Binding-site contacts:
Ligand atom O6 contacts residue ASN160 of chain 1.A at 4.0 Å.
Ligand atom C4 contacts residue ASN160 of chain 1.A at 4.3 Å.
Ligand atom C1 contacts residue ASN159 of chain 1.A at 4.1 Å.
Ligand atom O6 contacts residue ASN159 of chain 1.A at 3.4 Å (h-bond).
Ligand atom C2 contacts residue ASN160 of chain 1.A at 2.5 Å.
Ligand atom C8 contacts residue ASN160 of chain 1.A at 4.4 Å.
Ligand atom O5 contacts residue GLU130 of chain 1.A at 4.1 Å.
Ligand atom N2 contacts residue ASN160 of chain 1.A at 2.9 Å (h-bond).
Ligand atom C5 contacts residue ASN159 of chain 1.A at 4.0 Å.
Ligand atom C3 contacts residue ASN160 of chain 1.A at 3.8 Å.
Ligand atom O5 contacts residue ASN160 of chain 1.A at 2.4 Å (h-bond).
Ligand atom O7 contacts residue ASN160 of chain 1.A at 3.2 Å (h-bond).
Ligand atom C1 contacts residue ASN160 of chain 1.A at 1.4 Å.
Ligand atom O5 contacts residue ASN159 of chain 1.A at 3.3 Å (h-bond).
Ligand atom C6 contacts residue ASN159 of chain 1.A at 3.9 Å.
Ligand atom C1 contacts residue GLU130 of chain 1.A at 3.4 Å.
Ligand atom C5 contacts residue ASN160 of chain 1.A at 3.7 Å.
Ligand atom C7 contacts residue ASN160 of chain 1.A at 3.2 Å.

Sequence of chain 1.A:
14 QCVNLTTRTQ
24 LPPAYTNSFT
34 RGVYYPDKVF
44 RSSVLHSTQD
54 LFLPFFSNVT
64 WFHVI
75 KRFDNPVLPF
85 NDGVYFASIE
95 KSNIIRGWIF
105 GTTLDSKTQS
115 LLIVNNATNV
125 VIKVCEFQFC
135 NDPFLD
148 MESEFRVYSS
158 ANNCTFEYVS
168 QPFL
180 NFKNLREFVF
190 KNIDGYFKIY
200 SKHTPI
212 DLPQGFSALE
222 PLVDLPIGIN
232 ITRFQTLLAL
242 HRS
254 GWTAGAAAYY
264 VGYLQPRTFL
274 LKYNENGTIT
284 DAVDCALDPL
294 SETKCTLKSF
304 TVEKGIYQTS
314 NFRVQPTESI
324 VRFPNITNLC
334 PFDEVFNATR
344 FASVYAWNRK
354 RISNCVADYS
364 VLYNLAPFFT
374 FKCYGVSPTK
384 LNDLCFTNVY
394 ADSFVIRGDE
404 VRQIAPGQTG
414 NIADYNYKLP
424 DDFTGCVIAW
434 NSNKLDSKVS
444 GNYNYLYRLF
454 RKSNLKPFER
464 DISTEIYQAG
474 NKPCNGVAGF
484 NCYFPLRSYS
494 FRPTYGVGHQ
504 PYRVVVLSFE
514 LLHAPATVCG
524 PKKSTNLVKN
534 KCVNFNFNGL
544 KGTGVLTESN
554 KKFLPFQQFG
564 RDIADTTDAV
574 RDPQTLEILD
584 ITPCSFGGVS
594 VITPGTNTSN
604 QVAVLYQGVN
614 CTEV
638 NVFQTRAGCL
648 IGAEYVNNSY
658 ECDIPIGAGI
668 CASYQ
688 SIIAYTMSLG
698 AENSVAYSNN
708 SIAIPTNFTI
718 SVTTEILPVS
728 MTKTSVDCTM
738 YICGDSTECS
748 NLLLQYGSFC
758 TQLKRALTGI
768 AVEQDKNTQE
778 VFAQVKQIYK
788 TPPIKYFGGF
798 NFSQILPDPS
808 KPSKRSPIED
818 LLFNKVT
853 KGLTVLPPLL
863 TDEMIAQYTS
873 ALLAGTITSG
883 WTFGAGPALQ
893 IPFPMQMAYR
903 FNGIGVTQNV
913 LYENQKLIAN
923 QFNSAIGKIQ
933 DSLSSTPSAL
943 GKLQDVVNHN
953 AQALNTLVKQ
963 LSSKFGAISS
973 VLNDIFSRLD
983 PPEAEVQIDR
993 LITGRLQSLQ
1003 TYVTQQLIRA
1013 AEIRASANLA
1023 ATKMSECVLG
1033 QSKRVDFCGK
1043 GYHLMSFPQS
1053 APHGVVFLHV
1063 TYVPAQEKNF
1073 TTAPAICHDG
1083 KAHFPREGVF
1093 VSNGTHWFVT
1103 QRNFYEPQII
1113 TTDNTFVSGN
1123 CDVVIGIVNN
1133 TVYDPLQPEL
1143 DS

A protein and the small-molecule ligand that binds it are described below.
Small molecule (SMILES): CC(=O)N[C@@H]1[C@@H](O)[C@H](O)[C@@H](CO)O[C@H]1O